Binding-site contacts:
Ligand atom CG2 contacts residue LEU109 of chain 1.A at 3.5 Å (hydrophobic).
Ligand atom C4 contacts residue HIS110 of chain 1.A at 3.6 Å.
Ligand atom O contacts residue ALA82 of chain 1.A at 3.1 Å.
Ligand atom O47 contacts residue SER61 of chain 1.A at 3.0 Å (h-bond).
Ligand atom O47 contacts residue PHE62 of chain 1.A at 3.6 Å.
Ligand atom C2 contacts residue HIS114 of chain 1.A at 3.3 Å.
Ligand atom C46 contacts residue SER61 of chain 1.A at 3.4 Å.
Ligand atom C5 contacts residue HIS114 of chain 1.A at 3.4 Å.
Ligand atom N contacts residue GLY83 of chain 1.A at 2.8 Å (h-bond).
Ligand atom C4 contacts residue HIS114 of chain 1.A at 2.9 Å.
Ligand atom C44 contacts residue GLY80 of chain 1.A at 3.3 Å.
Ligand atom O42 contacts residue GLY80 of chain 1.A at 3.4 Å.
Ligand atom N26 contacts residue ASP106 of chain 1.A at 3.6 Å.
Ligand atom C06 contacts residue LEU109 of chain 1.A at 3.3 Å (hydrophobic).
Ligand atom O42 contacts residue TYR81 of chain 1.A at 2.8 Å (h-bond).
Ligand atom N40 contacts residue PHE62 of chain 1.A at 3.6 Å.
Ligand atom C43 contacts residue PHE62 of chain 1.A at 3.3 Å (hydrophobic).
Ligand atom O contacts residue HIS59 of chain 1.A at 3.1 Å (h-bond).
Ligand atom C30 contacts residue GLY83 of chain 1.A at 3.0 Å.
Ligand atom C41 contacts residue PHE62 of chain 1.A at 3.5 Å (hydrophobic).
Ligand atom O contacts residue GLY83 of chain 1.A at 3.3 Å (h-bond).
Ligand atom C44 contacts residue SER79 of chain 1.A at 3.4 Å.
Ligand atom C44 contacts residue PHE62 of chain 1.A at 3.4 Å (hydrophobic).
Ligand atom C37 contacts residue GLY83 of chain 1.A at 3.4 Å.
Ligand atom N contacts residue LEU109 of chain 1.A at 2.6 Å (h-bond).
Ligand atom N40 contacts residue SER61 of chain 1.A at 3.2 Å (h-bond).
Ligand atom CG2 contacts residue GLY83 of chain 1.A at 3.4 Å.
Ligand atom OG1 contacts residue LEU109 of chain 1.A at 3.0 Å (h-bond).
Ligand atom CB contacts residue LEU109 of chain 1.A at 3.6 Å (hydrophobic).
Ligand atom C8 contacts residue HIS114 of chain 1.A at 3.1 Å.
Ligand atom N45 contacts residue PHE31 of chain 1.A at 3.2 Å.
Ligand atom C41 contacts residue TYR81 of chain 1.A at 3.2 Å (hydrophobic).
Ligand atom C43 contacts residue TYR81 of chain 1.A at 3.4 Å (hydrophobic).
Ligand atom N45 contacts residue PHE62 of chain 1.A at 3.5 Å.
Ligand atom C46 contacts residue PHE62 of chain 1.A at 3.6 Å (hydrophobic).
Ligand atom O2 contacts residue LEU111 of chain 1.A at 3.0 Å (h-bond).
Ligand atom C3 contacts residue HIS114 of chain 1.A at 2.8 Å.
Ligand atom C39 contacts residue ALA82 of chain 1.A at 3.5 Å (hydrophobic).
Ligand atom C08 contacts residue LEU109 of chain 1.A at 3.3 Å (hydrophobic).
Ligand atom O42 contacts residue ALA82 of chain 1.A at 3.3 Å (h-bond).

This protein binds this small molecule.
Small molecule (SMILES): C[C@@H]1NC(=O)[C@H]([C@H](C)O)NC(=O)[C@@H](NC(=O)OCc2ccccc2)CCCCNC(=N)NCCC[C@H](C(=O)N[C@@H](CCCCNC(=O)c2cnco2)C(N)=O)NC1=O

Sequence of chain 1.A:
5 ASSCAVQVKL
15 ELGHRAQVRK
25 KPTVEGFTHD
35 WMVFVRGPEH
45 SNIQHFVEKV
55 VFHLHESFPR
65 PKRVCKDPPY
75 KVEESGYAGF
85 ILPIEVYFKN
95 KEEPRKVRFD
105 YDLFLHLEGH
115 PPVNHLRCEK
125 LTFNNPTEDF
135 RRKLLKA